This small molecule binds to this protein.
Small molecule (SMILES): CC[C@H](C)[C@H](NC(=O)[C@H](CC(C)C)NC(=O)[C@H](Cc1cnc[nH]1)NC(=O)[C@H](CC(=O)O)NC(=O)[C@H](CC(C)C)NC(=O)[C@@H](NC(=O)[C@@H](N)Cc1ccc(O)cc1)C(C)C)C(=O)N[C@H](C(=O)N[C@H](C(=O)O)C(C)C)C(C)C

Binding-site contacts:
Ligand atom CG1 contacts residue TYR99 of chain 1.EB at 3.4 Å (hydrophobic).
Ligand atom CB contacts residue ASP77 of chain 1.EB at 3.4 Å.
Ligand atom N contacts residue TYR171 of chain 1.EB at 3.4 Å (h-bond).
Ligand atom CD2 contacts residue GLN155 of chain 1.EB at 3.2 Å.
Ligand atom CG1 contacts residue HIS70 of chain 1.EB at 3.5 Å.
Ligand atom CB contacts residue TRP167 of chain 1.EB at 3.6 Å (hydrophobic).
Ligand atom CD2 contacts residue TRP167 of chain 1.EB at 3.2 Å (hydrophobic).
Ligand atom N contacts residue TYR99 of chain 1.EB at 2.9 Å (h-bond).
Ligand atom O contacts residue TRP147 of chain 1.EB at 2.7 Å (h-bond).
Ligand atom CG1 contacts residue TYR123 of chain 1.EB at 3.3 Å (hydrophobic).
Ligand atom O contacts residue HIS70 of chain 1.EB at 3.0 Å (h-bond).
Ligand atom N contacts residue TYR7 of chain 1.EB at 3.3 Å (h-bond).
Ligand atom O contacts residue TYR7 of chain 1.EB at 3.1 Å.
Ligand atom NE2 contacts residue GLN155 of chain 1.EB at 3.2 Å (h-bond).
Ligand atom CA contacts residue TYR7 of chain 1.EB at 3.6 Å (hydrophobic).
Ligand atom CG2 contacts residue GLU63 of chain 1.EB at 3.1 Å.
Ligand atom C contacts residue TYR7 of chain 1.EB at 3.4 Å (hydrophobic).
Ligand atom O contacts residue THR143 of chain 1.EB at 3.3 Å (h-bond).
Ligand atom O contacts residue TYR84 of chain 1.EB at 3.3 Å (h-bond).
Ligand atom N contacts residue TYR7 of chain 1.EB at 3.6 Å.
Ligand atom CZ contacts residue LYS66 of chain 1.EB at 3.4 Å.
Ligand atom CB contacts residue HIS70 of chain 1.EB at 3.5 Å.
Ligand atom C contacts residue TYR159 of chain 1.EB at 3.5 Å (hydrophobic).
Ligand atom CD1 contacts residue VAL152 of chain 1.EB at 3.5 Å (hydrophobic).
Ligand atom CA contacts residue LYS66 of chain 1.EB at 3.6 Å.
Ligand atom CB contacts residue GLU63 of chain 1.EB at 3.5 Å.
Ligand atom CG2 contacts residue TRP147 of chain 1.EB at 3.6 Å (hydrophobic).
Ligand atom CD2 contacts residue ARG97 of chain 1.EB at 3.4 Å.
Ligand atom CA contacts residue ASP77 of chain 1.EB at 3.6 Å.
Ligand atom CG1 contacts residue THR143 of chain 1.EB at 3.2 Å.
Ligand atom N contacts residue GLU63 of chain 1.EB at 3.0 Å (salt-bridge).
Ligand atom CD1 contacts residue TYR159 of chain 1.EB at 3.5 Å (hydrophobic).
Ligand atom OH contacts residue LYS66 of chain 1.EB at 3.5 Å.
Ligand atom CB contacts residue TYR99 of chain 1.EB at 3.3 Å (hydrophobic).
Ligand atom CG1 contacts residue ASP77 of chain 1.EB at 3.5 Å.
Ligand atom O contacts residue THR73 of chain 1.EB at 2.8 Å.
Ligand atom CE1 contacts residue LYS66 of chain 1.EB at 3.3 Å.
Ligand atom OXT contacts residue THR80 of chain 1.EB at 3.5 Å.
Ligand atom N contacts residue ASP77 of chain 1.EB at 2.8 Å (salt-bridge).
Ligand atom O contacts residue TYR159 of chain 1.EB at 2.2 Å (h-bond).

Sequence of chain 1.EB:
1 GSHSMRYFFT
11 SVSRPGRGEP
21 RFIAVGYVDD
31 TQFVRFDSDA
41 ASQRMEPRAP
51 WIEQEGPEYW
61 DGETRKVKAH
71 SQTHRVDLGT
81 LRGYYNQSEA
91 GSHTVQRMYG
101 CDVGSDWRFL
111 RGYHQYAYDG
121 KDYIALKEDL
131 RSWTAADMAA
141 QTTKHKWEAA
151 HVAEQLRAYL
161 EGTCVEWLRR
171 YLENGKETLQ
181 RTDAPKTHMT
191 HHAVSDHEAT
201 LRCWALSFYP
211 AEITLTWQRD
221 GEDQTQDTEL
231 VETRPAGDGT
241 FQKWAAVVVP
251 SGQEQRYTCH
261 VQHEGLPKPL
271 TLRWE